Binding-site contacts:
Ligand atom C2 contacts residue ASN133 of chain 1.A at 2.6 Å.
Ligand atom C1 contacts residue ASN133 of chain 1.A at 1.4 Å.
Ligand atom O7 contacts residue ASN133 of chain 1.A at 3.6 Å (h-bond).
Ligand atom O6 contacts residue ASN133 of chain 1.A at 4.3 Å.
Ligand atom C3 contacts residue ASN133 of chain 1.A at 3.8 Å.
Ligand atom C6 contacts residue ASN133 of chain 1.A at 4.1 Å.
Ligand atom O5 contacts residue ARG255 of chain 1.A at 4.3 Å.
Ligand atom C8 contacts residue ASN133 of chain 1.A at 4.2 Å.
Ligand atom C7 contacts residue ASN133 of chain 1.A at 3.3 Å.
Ligand atom O7 contacts residue EPE1 of chain 1.I at 3.7 Å.
Ligand atom N2 contacts residue ASN133 of chain 1.A at 2.8 Å (h-bond).
Ligand atom C4 contacts residue ASN133 of chain 1.A at 4.0 Å.
Ligand atom O5 contacts residue ASN133 of chain 1.A at 2.3 Å (h-bond).
Ligand atom C1 contacts residue ARG255 of chain 1.A at 4.1 Å.
Ligand atom C5 contacts residue ASN133 of chain 1.A at 3.0 Å.

A protein and the small-molecule ligand that binds it are described below.
Small molecule (SMILES): CC(=O)N[C@@H]1[C@@H](O)[C@H](O)[C@@H](CO)O[C@H]1O

Sequence of chain 1.A:
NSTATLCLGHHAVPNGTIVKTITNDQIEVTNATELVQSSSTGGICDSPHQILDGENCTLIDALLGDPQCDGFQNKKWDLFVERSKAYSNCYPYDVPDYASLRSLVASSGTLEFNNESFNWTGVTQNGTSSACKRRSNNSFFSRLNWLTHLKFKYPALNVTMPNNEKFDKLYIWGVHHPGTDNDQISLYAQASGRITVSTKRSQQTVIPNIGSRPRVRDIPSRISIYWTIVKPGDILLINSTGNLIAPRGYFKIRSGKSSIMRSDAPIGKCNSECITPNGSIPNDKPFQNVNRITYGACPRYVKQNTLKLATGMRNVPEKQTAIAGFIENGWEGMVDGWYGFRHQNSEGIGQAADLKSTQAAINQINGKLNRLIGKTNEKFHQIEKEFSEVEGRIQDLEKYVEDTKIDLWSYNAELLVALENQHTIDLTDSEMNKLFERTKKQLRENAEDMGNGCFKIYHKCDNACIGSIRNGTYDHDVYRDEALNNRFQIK